Binding-site contacts:
Ligand atom O2 contacts residue THR64 of chain 1.C at 2.6 Å (h-bond).
Ligand atom C6 contacts residue THR113 of chain 1.C at 3.5 Å.
Ligand atom N3 contacts residue HIS88 of chain 1.C at 3.6 Å.
Ligand atom C6 contacts residue PHE90 of chain 1.C at 3.6 Å (hydrophobic).
Ligand atom N1 contacts residue ASP127 of chain 1.C at 3.0 Å (salt-bridge).
Ligand atom OP1 contacts residue SER60 of chain 1.C at 3.3 Å.
Ligand atom C5 contacts residue PHE90 of chain 1.C at 3.5 Å (hydrophobic).
Ligand atom N6 contacts residue TMP1 of chain 1.E at 3.3 Å.
Ligand atom C2 contacts residue THR64 of chain 1.C at 3.4 Å.
Ligand atom OP1 contacts residue HIS62 of chain 1.C at 3.5 Å (h-bond).
Ligand atom N1 contacts residue TMP1 of chain 1.E at 3.3 Å (h-bond).
Ligand atom N3 contacts residue THR64 of chain 1.C at 2.8 Å (h-bond).
Ligand atom OP1 contacts residue LEU61 of chain 1.C at 2.4 Å (h-bond).
Ligand atom C4 contacts residue LEU124 of chain 1.C at 3.5 Å (hydrophobic).
Ligand atom N3 contacts residue PHE90 of chain 1.C at 3.4 Å.
Ligand atom N9 contacts residue LEU124 of chain 1.C at 3.6 Å.
Ligand atom O6 contacts residue LYS126 of chain 1.C at 3.3 Å.
Ligand atom C6 contacts residue ASP127 of chain 1.C at 3.6 Å.
Ligand atom C6 contacts residue TMP1 of chain 1.E at 3.4 Å.
Ligand atom N1 contacts residue PHE90 of chain 1.C at 3.6 Å.
Ligand atom O4 contacts residue LYS92 of chain 1.C at 2.8 Å (salt-bridge).
Ligand atom N3 contacts residue ASP66 of chain 1.C at 2.8 Å (salt-bridge).
Ligand atom N7 contacts residue TMP1 of chain 1.E at 3.6 Å.
Ligand atom C5 contacts residue TMP1 of chain 1.E at 3.6 Å.
Ligand atom N2 contacts residue SER125 of chain 1.C at 3.1 Å (h-bond).
Ligand atom O2 contacts residue ASP66 of chain 1.C at 2.9 Å (salt-bridge).
Ligand atom P contacts residue LEU61 of chain 1.C at 3.6 Å.
Ligand atom O3' contacts residue SER60 of chain 1.C at 3.2 Å.
Ligand atom O6 contacts residue ASP127 of chain 1.C at 2.8 Å (salt-bridge).
Ligand atom N2 contacts residue ASP127 of chain 1.C at 3.6 Å.
Ligand atom C2 contacts residue PHE90 of chain 1.C at 3.6 Å (hydrophobic).
Ligand atom N3 contacts residue PHE90 of chain 1.C at 3.5 Å.
Ligand atom C2' contacts residue SER60 of chain 1.C at 3.4 Å.
Ligand atom O3' contacts residue HIS62 of chain 1.C at 3.6 Å.
Ligand atom O6 contacts residue THR113 of chain 1.C at 2.5 Å (h-bond).
Ligand atom N7 contacts residue LYS126 of chain 1.C at 3.0 Å (salt-bridge).
Ligand atom C2 contacts residue SER125 of chain 1.C at 3.4 Å.
Ligand atom N1 contacts residue SER125 of chain 1.C at 2.8 Å (h-bond).
Ligand atom O2 contacts residue GLY63 of chain 1.C at 3.0 Å.
Ligand atom C2 contacts residue ASP66 of chain 1.C at 3.5 Å.

This protein binds this small molecule.
Small molecule (SMILES): Cc1cn([C@H]2C[C@H](O[P](=O)(O)OC[C@H]3O[C@@H](n4cnc5c(N)ncnc54)C[C@@H]3O)[C@@H](CO[P](=O)(O)O[C@H]3C[C@H](n4cc(C)c(=O)[nH]c4=O)O[C@@H]3CO[P](=O)(O)O[C@H]3C[C@H](n4cnc5c(=O)nc(N)[nH]c54)O[C@@H]3CO[P](=O)(O)O[C@H]3C[C@H](n4cnc5c(=O)nc(N)[nH]c54)O[C@@H]3CO)O2)c(=O)[nH]c1=O

Sequence of chain 1.C:
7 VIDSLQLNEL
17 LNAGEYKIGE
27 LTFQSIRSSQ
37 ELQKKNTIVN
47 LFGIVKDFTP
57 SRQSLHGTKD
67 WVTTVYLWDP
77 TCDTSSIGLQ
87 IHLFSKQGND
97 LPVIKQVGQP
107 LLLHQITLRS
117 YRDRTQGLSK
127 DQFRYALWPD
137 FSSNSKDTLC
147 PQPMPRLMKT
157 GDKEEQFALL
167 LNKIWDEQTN